Sequence of chain 1.A:
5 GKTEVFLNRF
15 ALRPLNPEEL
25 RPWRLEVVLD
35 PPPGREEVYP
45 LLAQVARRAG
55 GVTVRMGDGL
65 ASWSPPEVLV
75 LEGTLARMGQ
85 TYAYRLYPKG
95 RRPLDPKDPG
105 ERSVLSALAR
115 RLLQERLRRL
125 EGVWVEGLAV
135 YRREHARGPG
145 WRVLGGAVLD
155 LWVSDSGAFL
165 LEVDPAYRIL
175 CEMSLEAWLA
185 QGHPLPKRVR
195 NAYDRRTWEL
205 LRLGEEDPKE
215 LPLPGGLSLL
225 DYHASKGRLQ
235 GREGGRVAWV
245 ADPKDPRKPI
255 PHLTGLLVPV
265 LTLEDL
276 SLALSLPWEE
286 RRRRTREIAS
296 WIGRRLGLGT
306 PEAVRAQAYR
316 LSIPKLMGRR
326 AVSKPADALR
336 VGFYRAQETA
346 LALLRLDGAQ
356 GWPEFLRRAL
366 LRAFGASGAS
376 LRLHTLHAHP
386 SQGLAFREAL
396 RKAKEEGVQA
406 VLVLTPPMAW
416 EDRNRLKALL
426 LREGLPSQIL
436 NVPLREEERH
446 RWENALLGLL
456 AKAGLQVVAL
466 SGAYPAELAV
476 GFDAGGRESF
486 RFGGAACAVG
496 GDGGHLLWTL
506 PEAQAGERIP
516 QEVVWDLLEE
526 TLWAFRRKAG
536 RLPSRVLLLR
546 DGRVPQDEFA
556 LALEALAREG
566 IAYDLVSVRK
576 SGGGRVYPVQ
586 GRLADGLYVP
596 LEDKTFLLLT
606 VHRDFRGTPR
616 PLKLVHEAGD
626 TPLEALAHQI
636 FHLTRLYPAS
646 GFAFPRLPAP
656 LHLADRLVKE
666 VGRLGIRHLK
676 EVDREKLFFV

Binding-site contacts:
Ligand atom C3' contacts residue LYS575 of chain 1.A at 4.0 Å.
Ligand atom O3' contacts residue ASP546 of chain 1.A at 3.0 Å (salt-bridge).
Ligand atom OP1 contacts residue LYS575 of chain 1.A at 2.9 Å (salt-bridge).
Ligand atom O4' contacts residue ALA47 of chain 1.A at 4.1 Å.
Ligand atom O4' contacts residue ARG548 of chain 1.A at 3.8 Å.
Ligand atom P contacts residue LYS575 of chain 1.A at 3.7 Å.
Ligand atom C5' contacts residue GLY547 of chain 1.A at 3.5 Å.
Ligand atom O3' contacts residue ARG574 of chain 1.A at 3.9 Å.
Ligand atom O4' contacts residue ARG548 of chain 1.A at 3.2 Å (salt-bridge).
Ligand atom P contacts residue SER576 of chain 1.A at 4.1 Å.
Ligand atom O5' contacts residue LYS575 of chain 1.A at 4.0 Å.
Ligand atom C3' contacts residue MG1 of chain 1.O at 3.5 Å.
Ligand atom OP2 contacts residue LYS575 of chain 1.A at 3.7 Å.
Ligand atom O3' contacts residue MG1 of chain 1.O at 2.1 Å.
Ligand atom OP2 contacts residue ARG51 of chain 1.A at 3.5 Å (salt-bridge).
Ligand atom OP1 contacts residue GLY547 of chain 1.A at 3.5 Å.
Ligand atom O5' contacts residue ARG574 of chain 1.A at 3.8 Å.
Ligand atom OP2 contacts residue ARG114 of chain 1.A at 2.9 Å (salt-bridge).
Ligand atom OP1 contacts residue ARG51 of chain 1.A at 3.2 Å.
Ligand atom N3 contacts residue ARG548 of chain 1.A at 3.3 Å (salt-bridge).
Ligand atom OP2 contacts residue GLY577 of chain 1.A at 3.8 Å.
Ligand atom OP2 contacts residue SER576 of chain 1.A at 2.8 Å (h-bond).
Ligand atom P contacts residue ARG51 of chain 1.A at 3.8 Å.
Ligand atom C4' contacts residue ARG548 of chain 1.A at 3.8 Å.
Ligand atom C1' contacts residue ARG548 of chain 1.A at 4.0 Å.
Ligand atom OP1 contacts residue ARG114 of chain 1.A at 3.4 Å (salt-bridge).
Ligand atom C5' contacts residue SER576 of chain 1.A at 3.3 Å.
Ligand atom C3' contacts residue ASP546 of chain 1.A at 4.1 Å.
Ligand atom OP1 contacts residue LYS618 of chain 1.A at 2.6 Å (salt-bridge).
Ligand atom C1' contacts residue ARG548 of chain 1.A at 3.9 Å.
Ligand atom C3' contacts residue SER576 of chain 1.A at 3.9 Å.
Ligand atom OP1 contacts residue ARG574 of chain 1.A at 3.4 Å (salt-bridge).
Ligand atom OP1 contacts residue ALA47 of chain 1.A at 4.1 Å.
Ligand atom P contacts residue ARG114 of chain 1.A at 3.8 Å.
Ligand atom P contacts residue LYS618 of chain 1.A at 3.9 Å.
Ligand atom O5' contacts residue SER576 of chain 1.A at 3.5 Å (h-bond).
Ligand atom O5' contacts residue ARG114 of chain 1.A at 3.8 Å.
Ligand atom O5' contacts residue ARG51 of chain 1.A at 3.9 Å.
Ligand atom OP1 contacts residue VAL573 of chain 1.A at 3.8 Å.
Ligand atom O3' contacts residue LYS575 of chain 1.A at 3.7 Å.

The small molecule below binds the protein below.
Small molecule (SMILES): Nc1ccn([C@H]2C[C@H](O[P](=O)(O)OC[C@H]3O[C@@H](n4cnc5c(N)ncnc54)C[C@@H]3O[P](=O)(O)OC[C@H]3O[C@@H](n4cnc5c(N)ncnc54)C[C@@H]3O[P](=O)(O)OC[C@H]3O[C@@H](n4ccc(N)nc4=O)C[C@@H]3O[P](=O)(O)OC[C@H]3O[C@@H](n4ccc(N)nc4=O)C[C@@H]3O)[C@@H](COP(=O)=O)O2)c(=O)n1